Sequence of chain 1.A:
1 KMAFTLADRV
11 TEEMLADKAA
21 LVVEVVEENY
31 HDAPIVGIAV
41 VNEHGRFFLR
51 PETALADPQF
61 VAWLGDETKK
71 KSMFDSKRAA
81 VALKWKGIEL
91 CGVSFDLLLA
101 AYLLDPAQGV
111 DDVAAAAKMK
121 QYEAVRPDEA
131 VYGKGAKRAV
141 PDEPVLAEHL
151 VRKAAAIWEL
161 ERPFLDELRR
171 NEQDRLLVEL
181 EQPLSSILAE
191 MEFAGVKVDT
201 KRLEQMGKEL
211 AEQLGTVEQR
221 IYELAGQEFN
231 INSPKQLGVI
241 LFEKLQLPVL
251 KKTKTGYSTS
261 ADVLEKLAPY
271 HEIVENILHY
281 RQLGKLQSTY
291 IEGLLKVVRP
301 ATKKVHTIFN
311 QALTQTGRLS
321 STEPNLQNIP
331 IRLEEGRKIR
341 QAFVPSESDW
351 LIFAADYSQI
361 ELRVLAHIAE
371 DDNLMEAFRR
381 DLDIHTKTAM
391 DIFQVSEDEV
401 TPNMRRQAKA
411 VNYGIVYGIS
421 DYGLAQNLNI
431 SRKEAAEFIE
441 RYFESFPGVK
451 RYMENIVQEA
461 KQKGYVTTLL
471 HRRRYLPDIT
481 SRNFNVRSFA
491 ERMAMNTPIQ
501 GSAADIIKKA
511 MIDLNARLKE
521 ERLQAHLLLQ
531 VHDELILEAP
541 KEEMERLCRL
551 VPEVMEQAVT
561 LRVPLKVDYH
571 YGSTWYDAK

Binding-site contacts:
Ligand atom N1 contacts residue TYR413 of chain 1.A at 3.5 Å.
Ligand atom O3A contacts residue DPO1 of chain 1.G at 0.2 Å (h-bond).
Ligand atom O2G contacts residue CA1 of chain 1.I at 2.8 Å.
Ligand atom PB contacts residue DPO1 of chain 1.G at 0.2 Å.
Ligand atom O4' contacts residue ARG318 of chain 1.A at 3.6 Å.
Ligand atom PG contacts residue DPO1 of chain 1.G at 0.1 Å.
Ligand atom O3' contacts residue ARG318 of chain 1.A at 3.0 Å (salt-bridge).
Ligand atom PA contacts residue DPO1 of chain 1.G at 1.5 Å.
Ligand atom O2G contacts residue DPO1 of chain 1.G at 0.1 Å (h-bond).
Ligand atom C5' contacts residue DPO1 of chain 1.G at 3.3 Å.
Ligand atom O2B contacts residue GLN359 of chain 1.A at 3.0 Å (h-bond).
Ligand atom O1A contacts residue DPO1 of chain 1.G at 2.4 Å (h-bond).
Ligand atom O3A contacts residue LYS409 of chain 1.A at 3.0 Å (salt-bridge).
Ligand atom O1B contacts residue GLN359 of chain 1.A at 3.1 Å.
Ligand atom O2B contacts residue TYR357 of chain 1.A at 3.6 Å.
Ligand atom O2B contacts residue CA1 of chain 1.I at 2.7 Å.
Ligand atom O1A contacts residue LYS409 of chain 1.A at 3.0 Å (salt-bridge).
Ligand atom O2B contacts residue DPO1 of chain 1.G at 0.1 Å (h-bond).
Ligand atom O3G contacts residue DPO1 of chain 1.G at 0.3 Å (h-bond).
Ligand atom O1G contacts residue LYS409 of chain 1.A at 2.8 Å (salt-bridge).
Ligand atom O2B contacts residue ASP533 of chain 1.A at 3.7 Å.
Ligand atom O2A contacts residue ASP533 of chain 1.A at 3.1 Å (salt-bridge).
Ligand atom O3' contacts residue GLU361 of chain 1.A at 2.5 Å (salt-bridge).
Ligand atom O1B contacts residue TYR413 of chain 1.A at 2.3 Å (h-bond).
Ligand atom O3B contacts residue DPO1 of chain 1.G at 0.2 Å (h-bond).
Ligand atom C3' contacts residue GLU361 of chain 1.A at 3.2 Å.
Ligand atom O1B contacts residue DPO1 of chain 1.G at 0.2 Å (h-bond).
Ligand atom O5' contacts residue DPO1 of chain 1.G at 2.5 Å (h-bond).
Ligand atom C2' contacts residue GLU361 of chain 1.A at 3.2 Å.
Ligand atom O3B contacts residue HIS385 of chain 1.A at 3.3 Å.
Ligand atom N2 contacts residue TYR417 of chain 1.A at 3.3 Å.
Ligand atom PB contacts residue GLN359 of chain 1.A at 3.6 Å.
Ligand atom PB contacts residue HIS385 of chain 1.A at 3.6 Å.
Ligand atom O2A contacts residue CA1 of chain 1.I at 2.7 Å.
Ligand atom O1G contacts residue ARG405 of chain 1.A at 2.9 Å (salt-bridge).
Ligand atom O2A contacts residue DPO1 of chain 1.G at 2.5 Å (h-bond).
Ligand atom O1B contacts residue HIS385 of chain 1.A at 2.9 Å (h-bond).
Ligand atom O1G contacts residue DPO1 of chain 1.G at 0.3 Å (h-bond).
Ligand atom O3G contacts residue ARG405 of chain 1.A at 3.1 Å (salt-bridge).
Ligand atom O3B contacts residue GLN359 of chain 1.A at 3.6 Å.

The small molecule below binds the protein below.
Small molecule (SMILES): Nc1nc2c(ncn2[C@H]2C[C@H](O)[C@@H](CO[P](=O)(O)O[P](=O)(O)OP(=O)(O)O)O2)c(=O)[nH]1